Binding-site contacts:
Ligand atom C3 contacts residue SER308 of chain 1.A at 3.9 Å.
Ligand atom O4 contacts residue VAL307 of chain 1.A at 3.9 Å.
Ligand atom C1 contacts residue VAL307 of chain 1.A at 4.0 Å (hydrophobic).
Ligand atom C6 contacts residue VAL307 of chain 1.A at 4.3 Å (hydrophobic).
Ligand atom C3 contacts residue ARG246 of chain 1.A at 4.1 Å.
Ligand atom O5 contacts residue ASN146 of chain 1.A at 2.3 Å (h-bond).
Ligand atom C3 contacts residue ASN146 of chain 1.A at 3.8 Å.
Ligand atom O5 contacts residue VAL307 of chain 1.A at 4.1 Å.
Ligand atom C5 contacts residue VAL307 of chain 1.A at 3.4 Å (hydrophobic).
Ligand atom O3 contacts residue ARG246 of chain 1.A at 3.3 Å (salt-bridge).
Ligand atom C8 contacts residue PHE243 of chain 1.A at 4.2 Å (hydrophobic).
Ligand atom N2 contacts residue ASN146 of chain 1.A at 3.0 Å (h-bond).
Ligand atom C8 contacts residue ASN244 of chain 1.A at 3.8 Å.
Ligand atom O3 contacts residue CYS306 of chain 1.A at 3.2 Å.
Ligand atom O7 contacts residue PRO96 of chain 1.A at 3.7 Å.
Ligand atom O4 contacts residue ARG246 of chain 1.A at 3.0 Å (salt-bridge).
Ligand atom C4 contacts residue ASN146 of chain 1.A at 4.2 Å.
Ligand atom C7 contacts residue SER308 of chain 1.A at 3.7 Å.
Ligand atom C4 contacts residue ARG246 of chain 1.A at 3.8 Å.
Ligand atom O5 contacts residue NAG1 of chain 1.N at 4.1 Å.
Ligand atom C1 contacts residue ASN146 of chain 1.A at 1.4 Å.
Ligand atom C6 contacts residue NAG1 of chain 1.N at 4.1 Å.
Ligand atom C7 contacts residue ASN146 of chain 1.A at 3.8 Å.
Ligand atom O6 contacts residue LYS136 of chain 1.A at 3.1 Å (salt-bridge).
Ligand atom C4 contacts residue VAL307 of chain 1.A at 3.9 Å (hydrophobic).
Ligand atom C3 contacts residue CYS306 of chain 1.A at 3.9 Å (hydrophobic).
Ligand atom O7 contacts residue ASN244 of chain 1.A at 4.1 Å.
Ligand atom C6 contacts residue LYS136 of chain 1.A at 4.3 Å.
Ligand atom C8 contacts residue SER308 of chain 1.A at 3.6 Å.
Ligand atom O6 contacts residue NAG1 of chain 1.N at 4.0 Å.
Ligand atom C1 contacts residue SER308 of chain 1.A at 3.8 Å.
Ligand atom C8 contacts residue LEU145 of chain 1.A at 4.1 Å (hydrophobic).
Ligand atom O7 contacts residue ASN146 of chain 1.A at 4.2 Å.
Ligand atom C3 contacts residue VAL307 of chain 1.A at 3.9 Å (hydrophobic).
Ligand atom C2 contacts residue ASN146 of chain 1.A at 2.5 Å.
Ligand atom C8 contacts residue VAL138 of chain 1.A at 4.0 Å (hydrophobic).
Ligand atom O5 contacts residue LYS136 of chain 1.A at 3.8 Å.
Ligand atom N2 contacts residue SER308 of chain 1.A at 2.8 Å (h-bond).
Ligand atom C2 contacts residue SER308 of chain 1.A at 3.6 Å.
Ligand atom C5 contacts residue ASN146 of chain 1.A at 3.6 Å.

The protein below binds the small molecule below.
Small molecule (SMILES): CC(=O)N[C@@H]1[C@@H](O)[C@H](O)[C@@H](CO)O[C@H]1O

Sequence of chain 1.A:
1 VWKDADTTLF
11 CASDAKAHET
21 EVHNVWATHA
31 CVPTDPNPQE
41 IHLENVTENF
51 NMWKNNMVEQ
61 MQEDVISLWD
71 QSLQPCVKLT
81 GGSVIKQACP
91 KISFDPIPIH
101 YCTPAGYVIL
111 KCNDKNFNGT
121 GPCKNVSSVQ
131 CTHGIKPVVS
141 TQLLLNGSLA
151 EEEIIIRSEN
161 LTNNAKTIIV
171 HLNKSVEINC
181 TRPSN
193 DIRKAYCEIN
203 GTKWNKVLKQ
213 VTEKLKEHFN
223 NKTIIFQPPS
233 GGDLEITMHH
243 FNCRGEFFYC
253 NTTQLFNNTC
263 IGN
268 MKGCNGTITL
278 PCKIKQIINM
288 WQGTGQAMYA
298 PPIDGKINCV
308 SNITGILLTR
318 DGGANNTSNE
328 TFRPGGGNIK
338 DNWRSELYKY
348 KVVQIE